Binding-site contacts:
Ligand atom CA contacts residue ASN231 of chain 2.A at 3.7 Å.
Ligand atom C contacts residue LYS127 of chain 2.A at 3.7 Å.
Ligand atom CD contacts residue GLU187 of chain 2.A at 3.9 Å.
Ligand atom O2P contacts residue ARG61 of chain 2.A at 3.0 Å (salt-bridge).
Ligand atom CG2 contacts residue ARG134 of chain 2.A at 3.8 Å.
Ligand atom CB contacts residue TRP235 of chain 2.A at 3.9 Å (hydrophobic).
Ligand atom O contacts residue ASN231 of chain 2.A at 3.0 Å (h-bond).
Ligand atom CA contacts residue LEU179 of chain 2.A at 3.8 Å (hydrophobic).
Ligand atom O2P contacts residue ARG134 of chain 2.A at 2.8 Å (salt-bridge).
Ligand atom O contacts residue LYS54 of chain 2.A at 3.6 Å (salt-bridge).
Ligand atom CB contacts residue ASN231 of chain 2.A at 3.6 Å.
Ligand atom O1P contacts residue ARG61 of chain 2.A at 2.9 Å (salt-bridge).
Ligand atom C contacts residue ASN231 of chain 2.A at 3.9 Å.
Ligand atom O contacts residue VAL183 of chain 2.A at 3.5 Å.
Ligand atom OXT contacts residue RYR1 of chain 2.C at 3.9 Å.
Ligand atom CG1 contacts residue LEU227 of chain 2.A at 3.2 Å (hydrophobic).
Ligand atom O3P contacts residue TYR135 of chain 2.A at 2.6 Å (h-bond).
Ligand atom N contacts residue ASN180 of chain 2.A at 3.0 Å (h-bond).
Ligand atom C contacts residue ASN231 of chain 2.A at 3.7 Å.
Ligand atom O contacts residue LYS127 of chain 2.A at 2.7 Å (salt-bridge).
Ligand atom CG2 contacts residue GLY176 of chain 2.A at 3.5 Å.
Ligand atom CG2 contacts residue ASN180 of chain 2.A at 3.7 Å.
Ligand atom O contacts residue ASN180 of chain 2.A at 2.9 Å (h-bond).
Ligand atom N contacts residue LEU179 of chain 2.A at 3.9 Å.
Ligand atom N contacts residue ASN231 of chain 2.A at 2.8 Å (h-bond).
Ligand atom CA contacts residue ASN180 of chain 2.A at 3.2 Å.
Ligand atom O3P contacts residue ARG134 of chain 2.A at 2.9 Å (salt-bridge).
Ligand atom CB contacts residue ASN180 of chain 2.A at 3.3 Å.
Ligand atom CB contacts residue VAL183 of chain 2.A at 3.9 Å (hydrophobic).
Ligand atom C contacts residue ASN180 of chain 2.A at 3.6 Å.
Ligand atom O contacts residue LEU179 of chain 2.A at 3.5 Å.
Ligand atom CA contacts residue ASN231 of chain 2.A at 3.6 Å.
Ligand atom P contacts residue TYR135 of chain 2.A at 3.8 Å.
Ligand atom P contacts residue ARG61 of chain 2.A at 3.7 Å.
Ligand atom CB contacts residue ASN231 of chain 2.A at 3.6 Å.
Ligand atom CG1 contacts residue LEU179 of chain 2.A at 3.8 Å (hydrophobic).
Ligand atom O1P contacts residue LYS54 of chain 2.A at 3.5 Å (salt-bridge).
Ligand atom P contacts residue ARG134 of chain 2.A at 3.8 Å.
Ligand atom CG2 contacts residue VAL183 of chain 2.A at 3.7 Å (hydrophobic).
Ligand atom CG contacts residue VAL183 of chain 2.A at 3.8 Å (hydrophobic).

Sequence of chain 2.A:
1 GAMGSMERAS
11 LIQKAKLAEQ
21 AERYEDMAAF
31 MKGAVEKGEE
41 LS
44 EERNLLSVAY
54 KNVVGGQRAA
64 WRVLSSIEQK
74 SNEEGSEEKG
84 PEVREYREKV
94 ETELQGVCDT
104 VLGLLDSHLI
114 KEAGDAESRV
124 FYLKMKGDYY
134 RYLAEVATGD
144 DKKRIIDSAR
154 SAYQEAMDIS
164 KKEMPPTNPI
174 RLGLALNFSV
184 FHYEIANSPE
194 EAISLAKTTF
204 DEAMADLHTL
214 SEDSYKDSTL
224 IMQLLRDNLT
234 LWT

The protein below binds the small molecule below.
Small molecule (SMILES): CC(C)[C@H](NC(=O)[C@@H](NC(=O)[C@H](C)NC(=O)[C@@H]1CCCN1C(=O)[C@@H](N)Cc1ccccc1)[C@@H](C)OP(=O)(O)O)C(=O)O